Sequence of chain 1.D:
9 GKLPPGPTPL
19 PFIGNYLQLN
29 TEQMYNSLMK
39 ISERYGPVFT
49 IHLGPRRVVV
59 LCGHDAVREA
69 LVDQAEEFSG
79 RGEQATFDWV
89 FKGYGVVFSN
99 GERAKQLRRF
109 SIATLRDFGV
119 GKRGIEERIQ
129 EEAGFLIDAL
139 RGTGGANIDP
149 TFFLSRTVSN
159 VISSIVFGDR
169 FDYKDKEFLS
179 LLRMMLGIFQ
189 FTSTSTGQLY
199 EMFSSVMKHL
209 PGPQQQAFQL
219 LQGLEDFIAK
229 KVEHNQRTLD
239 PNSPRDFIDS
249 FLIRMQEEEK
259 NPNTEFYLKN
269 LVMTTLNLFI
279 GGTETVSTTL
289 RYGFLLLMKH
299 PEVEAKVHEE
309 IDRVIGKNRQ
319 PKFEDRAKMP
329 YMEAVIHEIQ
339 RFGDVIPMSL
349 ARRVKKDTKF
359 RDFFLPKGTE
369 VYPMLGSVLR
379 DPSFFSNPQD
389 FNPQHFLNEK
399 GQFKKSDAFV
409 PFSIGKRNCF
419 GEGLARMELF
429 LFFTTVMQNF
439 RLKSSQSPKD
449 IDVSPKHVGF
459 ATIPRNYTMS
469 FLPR

Binding-site contacts:
Ligand atom C_6 contacts residue PHE187 of chain 1.D at 4.4 Å (hydrophobic).
Ligand atom N_1 contacts residue PHE96 of chain 1.D at 4.0 Å.
Ligand atom C_8 contacts residue THR283 of chain 1.D at 4.2 Å.
Ligand atom C_8 contacts residue LEU348 of chain 1.D at 4.0 Å (hydrophobic).
Ligand atom C_4 contacts residue PHE89 of chain 1.D at 3.6 Å (hydrophobic).
Ligand atom C_4 contacts residue ASN275 of chain 1.D at 3.7 Å.
Ligand atom C_8 contacts residue ILE344 of chain 1.D at 4.0 Å (hydrophobic).
Ligand atom C_4 contacts residue ILE278 of chain 1.D at 3.8 Å (hydrophobic).
Ligand atom C11 contacts residue HEM1 of chain 1.V at 3.1 Å.
Ligand atom C_5 contacts residue ASN275 of chain 1.D at 3.8 Å.
Ligand atom N_1 contacts residue PHE89 of chain 1.D at 4.0 Å.
Ligand atom N_2 contacts residue HEM1 of chain 1.V at 2.1 Å.
Ligand atom N_2 contacts residue THR283 of chain 1.D at 4.3 Å.
Ligand atom C_8 contacts residue PHE187 of chain 1.D at 4.1 Å (hydrophobic).
Ligand atom N_2 contacts residue GLY279 of chain 1.D at 4.4 Å.
Ligand atom C_3 contacts residue PHE89 of chain 1.D at 4.3 Å (hydrophobic).
Ligand atom C11 contacts residue GLY279 of chain 1.D at 3.0 Å.
Ligand atom O_1 contacts residue GLY279 of chain 1.D at 4.0 Å.
Ligand atom C_5 contacts residue PHE96 of chain 1.D at 4.2 Å (hydrophobic).
Ligand atom C10 contacts residue HEM1 of chain 1.V at 3.1 Å.
Ligand atom C_8 contacts residue PHE458 of chain 1.D at 3.7 Å (hydrophobic).
Ligand atom C_9 contacts residue LEU348 of chain 1.D at 4.2 Å (hydrophobic).
Ligand atom C_6 contacts residue GLY279 of chain 1.D at 4.3 Å.
Ligand atom C10 contacts residue LEU348 of chain 1.D at 4.2 Å (hydrophobic).
Ligand atom O_1 contacts residue LEU348 of chain 1.D at 4.4 Å.
Ligand atom C_2 contacts residue PHE85 of chain 1.D at 3.8 Å (hydrophobic).
Ligand atom C_5 contacts residue VAL95 of chain 1.D at 4.3 Å (hydrophobic).
Ligand atom C_2 contacts residue PHE187 of chain 1.D at 4.3 Å (hydrophobic).
Ligand atom C_3 contacts residue PHE85 of chain 1.D at 3.7 Å (hydrophobic).
Ligand atom C_3 contacts residue PHE96 of chain 1.D at 4.4 Å (hydrophobic).
Ligand atom N_2 contacts residue CYS417 of chain 1.D at 4.4 Å.
Ligand atom C_2 contacts residue ILE278 of chain 1.D at 4.0 Å (hydrophobic).
Ligand atom C_7 contacts residue PHE187 of chain 1.D at 3.6 Å (hydrophobic).
Ligand atom C_7 contacts residue PHE458 of chain 1.D at 3.5 Å (hydrophobic).
Ligand atom N_1 contacts residue ASN275 of chain 1.D at 2.9 Å (h-bond).
Ligand atom N_1 contacts residue ILE278 of chain 1.D at 4.3 Å.
Ligand atom C_3 contacts residue ILE278 of chain 1.D at 3.9 Å (hydrophobic).
Ligand atom C_4 contacts residue PHE96 of chain 1.D at 4.0 Å (hydrophobic).
Ligand atom C11 contacts residue THR283 of chain 1.D at 3.3 Å.
Ligand atom C_5 contacts residue GLY279 of chain 1.D at 4.2 Å.

A protein and the small-molecule ligand that binds it are described below.
Small molecule (SMILES): CNCc1ccc(-c2cccnc2)o1